The protein below binds the small molecule below.
Small molecule (SMILES): CC(=O)N[C@H]1[C@H](O[C@H]2[C@H](O)[C@@H](NC(C)=O)CO[C@@H]2CO)O[C@H](CO)[C@@H](O[C@@H]2O[C@H](CO)[C@@H](O)[C@H](O[C@H]3O[C@H](CO)[C@@H](O)[C@H](O)[C@@H]3O)[C@@H]2O)[C@@H]1O

Sequence of chain 1.A:
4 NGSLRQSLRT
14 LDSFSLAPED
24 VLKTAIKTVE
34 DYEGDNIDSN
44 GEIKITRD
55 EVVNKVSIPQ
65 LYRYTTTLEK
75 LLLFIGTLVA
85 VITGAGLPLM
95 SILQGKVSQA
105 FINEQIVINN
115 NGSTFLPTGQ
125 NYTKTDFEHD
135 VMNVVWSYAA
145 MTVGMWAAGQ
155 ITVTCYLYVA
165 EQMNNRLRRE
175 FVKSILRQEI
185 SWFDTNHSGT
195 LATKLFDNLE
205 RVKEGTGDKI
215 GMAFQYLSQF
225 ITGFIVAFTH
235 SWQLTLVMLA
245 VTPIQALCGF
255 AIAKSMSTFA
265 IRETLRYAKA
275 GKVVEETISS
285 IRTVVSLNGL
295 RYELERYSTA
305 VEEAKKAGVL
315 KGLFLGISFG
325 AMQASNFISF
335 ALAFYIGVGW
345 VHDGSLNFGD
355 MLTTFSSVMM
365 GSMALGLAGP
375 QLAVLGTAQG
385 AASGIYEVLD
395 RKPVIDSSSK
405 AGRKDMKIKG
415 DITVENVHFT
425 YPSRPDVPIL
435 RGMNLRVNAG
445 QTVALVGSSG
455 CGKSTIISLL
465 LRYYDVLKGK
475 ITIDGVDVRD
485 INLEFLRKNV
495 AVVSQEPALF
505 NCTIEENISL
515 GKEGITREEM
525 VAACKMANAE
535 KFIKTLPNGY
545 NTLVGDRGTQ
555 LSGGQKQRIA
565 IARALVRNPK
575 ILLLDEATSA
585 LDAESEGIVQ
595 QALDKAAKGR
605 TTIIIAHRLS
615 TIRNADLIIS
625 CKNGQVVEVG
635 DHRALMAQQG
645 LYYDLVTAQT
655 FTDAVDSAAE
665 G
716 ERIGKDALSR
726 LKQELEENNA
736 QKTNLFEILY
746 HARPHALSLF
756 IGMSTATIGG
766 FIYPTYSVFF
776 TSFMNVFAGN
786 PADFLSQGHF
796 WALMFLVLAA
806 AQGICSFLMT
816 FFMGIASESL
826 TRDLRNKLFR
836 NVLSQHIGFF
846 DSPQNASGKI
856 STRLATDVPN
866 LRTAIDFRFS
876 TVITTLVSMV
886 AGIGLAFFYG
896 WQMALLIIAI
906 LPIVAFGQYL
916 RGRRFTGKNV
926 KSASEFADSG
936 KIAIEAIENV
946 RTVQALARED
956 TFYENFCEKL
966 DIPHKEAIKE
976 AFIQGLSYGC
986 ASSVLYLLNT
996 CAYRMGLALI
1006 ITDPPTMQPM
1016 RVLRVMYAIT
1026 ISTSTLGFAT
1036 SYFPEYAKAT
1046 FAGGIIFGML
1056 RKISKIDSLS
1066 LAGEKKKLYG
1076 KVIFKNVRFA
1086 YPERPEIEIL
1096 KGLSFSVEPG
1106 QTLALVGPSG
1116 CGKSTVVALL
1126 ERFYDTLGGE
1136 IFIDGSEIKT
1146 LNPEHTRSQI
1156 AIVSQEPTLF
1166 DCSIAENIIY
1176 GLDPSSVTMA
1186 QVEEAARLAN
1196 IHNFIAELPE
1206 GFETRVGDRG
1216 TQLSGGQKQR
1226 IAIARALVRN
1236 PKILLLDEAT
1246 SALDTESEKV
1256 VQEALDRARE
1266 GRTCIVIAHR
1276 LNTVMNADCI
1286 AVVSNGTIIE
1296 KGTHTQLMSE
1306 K

Binding-site contacts:
Ligand atom C5 contacts residue ASN125 of chain 1.A at 4.0 Å.
Ligand atom O7 contacts residue ASN125 of chain 1.A at 3.9 Å.
Ligand atom C1 contacts residue ASN125 of chain 1.A at 1.5 Å.
Ligand atom C8 contacts residue ASN125 of chain 1.A at 4.0 Å.
Ligand atom O5 contacts residue ASN125 of chain 1.A at 2.7 Å (h-bond).
Ligand atom C2 contacts residue ASN125 of chain 1.A at 2.4 Å.
Ligand atom C4 contacts residue ASN125 of chain 1.A at 4.4 Å.
Ligand atom N2 contacts residue ASN125 of chain 1.A at 2.3 Å (h-bond).
Ligand atom C7 contacts residue ASN125 of chain 1.A at 3.2 Å.
Ligand atom C3 contacts residue ASN125 of chain 1.A at 3.5 Å.